Sequence of chain 1.B:
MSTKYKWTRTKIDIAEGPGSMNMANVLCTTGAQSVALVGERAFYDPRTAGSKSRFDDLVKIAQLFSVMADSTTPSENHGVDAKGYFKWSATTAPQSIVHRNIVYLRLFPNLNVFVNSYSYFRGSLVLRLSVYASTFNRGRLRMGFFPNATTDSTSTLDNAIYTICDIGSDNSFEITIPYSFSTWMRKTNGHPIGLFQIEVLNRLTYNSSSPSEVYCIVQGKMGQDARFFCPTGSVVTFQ

Sequence of chain 3.B:
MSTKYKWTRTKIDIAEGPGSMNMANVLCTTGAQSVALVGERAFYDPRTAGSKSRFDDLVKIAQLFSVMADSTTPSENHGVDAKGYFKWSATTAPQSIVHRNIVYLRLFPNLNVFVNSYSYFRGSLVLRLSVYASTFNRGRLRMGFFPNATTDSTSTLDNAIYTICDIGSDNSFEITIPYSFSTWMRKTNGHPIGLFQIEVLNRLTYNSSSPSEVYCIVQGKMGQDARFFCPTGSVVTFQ

Sequence of chain 3.A:
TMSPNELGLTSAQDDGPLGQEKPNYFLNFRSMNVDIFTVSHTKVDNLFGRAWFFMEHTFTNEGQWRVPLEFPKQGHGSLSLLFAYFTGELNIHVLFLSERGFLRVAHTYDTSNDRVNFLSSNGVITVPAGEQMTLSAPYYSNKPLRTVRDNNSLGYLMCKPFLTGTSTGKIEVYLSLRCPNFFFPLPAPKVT

Sequence of chain 5.B:
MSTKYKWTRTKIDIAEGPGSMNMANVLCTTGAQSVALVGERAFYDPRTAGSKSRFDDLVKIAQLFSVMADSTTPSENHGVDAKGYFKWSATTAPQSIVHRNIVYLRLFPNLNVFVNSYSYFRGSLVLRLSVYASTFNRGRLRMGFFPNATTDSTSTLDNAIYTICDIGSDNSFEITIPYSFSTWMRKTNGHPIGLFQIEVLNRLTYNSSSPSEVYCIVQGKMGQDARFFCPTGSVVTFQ

The protein below binds the small molecule below.
Small molecule (SMILES): Nc1nc(=O)c2ncn([C@@H]3O[C@H](CO)[C@@H](O[P](=O)(O)OC[C@H]4O[C@@H](n5ccc(=O)[nH]c5=O)[C@H](O)[C@@H]4O[P](=O)(O)OC[C@H]4O[C@@H](n5ccc(=O)[nH]c5=O)[C@H](O)[C@@H]4O[P](=O)(O)OC[C@H]4O[C@@H](n5ccc(=O)[nH]c5=O)[C@H](O)[C@@H]4O[P](=O)(O)OC[C@H]4O[C@@H](n5ccc(=O)[nH]c5=O)[C@H](O)[C@@H]4O[P](=O)(O)OC[C@H]4O[C@@H](n5ccc(=O)[nH]c5=O)[C@H](O)[C@@H]4O)[C@H]3O)c2[nH]1

Binding-site contacts:
Ligand atom C4 contacts residue ARG68 of chain 3.B at 3.7 Å.
Ligand atom N3 contacts residue ASN205 of chain 3.A at 3.7 Å.
Ligand atom C2' contacts residue ARG55 of chain 3.B at 3.6 Å.
Ligand atom O2' contacts residue THR17 of chain 1.B at 3.3 Å (h-bond).
Ligand atom O6 contacts residue TYR58 of chain 3.B at 3.0 Å (h-bond).
Ligand atom N2 contacts residue ARG55 of chain 3.B at 3.7 Å.
Ligand atom C1' contacts residue ARG55 of chain 3.B at 3.4 Å.
Ligand atom C1' contacts residue TRP21 of chain 1.B at 3.7 Å (hydrophobic).
Ligand atom O4 contacts residue ASN205 of chain 3.A at 3.4 Å (h-bond).
Ligand atom N2 contacts residue THR17 of chain 1.B at 3.8 Å.
Ligand atom O3' contacts residue TYR19 of chain 5.B at 3.0 Å (h-bond).
Ligand atom O4' contacts residue CYS203 of chain 3.A at 3.5 Å (h-bond).
Ligand atom N1 contacts residue TYR58 of chain 3.B at 3.6 Å.
Ligand atom C2 contacts residue TRP21 of chain 1.B at 3.8 Å (hydrophobic).
Ligand atom N1 contacts residue TRP21 of chain 1.B at 3.5 Å.
Ligand atom N2 contacts residue ALA56 of chain 3.B at 3.3 Å (h-bond).
Ligand atom OP1 contacts residue TYR19 of chain 5.B at 3.1 Å (h-bond).
Ligand atom C6 contacts residue TYR58 of chain 3.B at 3.5 Å (hydrophobic).
Ligand atom O4' contacts residue TRP21 of chain 1.B at 3.6 Å.
Ligand atom C5 contacts residue TRP21 of chain 1.B at 3.4 Å (hydrophobic).
Ligand atom N3 contacts residue TRP21 of chain 1.B at 3.8 Å.
Ligand atom O3' contacts residue ARG55 of chain 3.B at 3.6 Å.
Ligand atom P contacts residue ARG202 of chain 3.A at 3.8 Å.
Ligand atom OP1 contacts residue LYS18 of chain 5.B at 3.3 Å (salt-bridge).
Ligand atom O4 contacts residue TRP21 of chain 1.B at 3.6 Å.
Ligand atom O2' contacts residue ARG55 of chain 3.B at 2.7 Å (salt-bridge).
Ligand atom O2 contacts residue TYR58 of chain 3.B at 3.8 Å.
Ligand atom OP2 contacts residue THR17 of chain 1.B at 3.2 Å.
Ligand atom C5' contacts residue ARG202 of chain 3.A at 3.0 Å.
Ligand atom N1 contacts residue ALA56 of chain 3.B at 3.2 Å (h-bond).
Ligand atom C4 contacts residue TRP21 of chain 1.B at 3.7 Å (hydrophobic).
Ligand atom P contacts residue TYR19 of chain 5.B at 3.7 Å.
Ligand atom N3 contacts residue ARG55 of chain 3.B at 3.5 Å (salt-bridge).
Ligand atom O2' contacts residue TYR19 of chain 5.B at 3.4 Å.
Ligand atom OP2 contacts residue MET15 of chain 1.B at 3.5 Å.
Ligand atom C6 contacts residue TRP21 of chain 1.B at 3.3 Å (hydrophobic).
Ligand atom O2 contacts residue ARG55 of chain 3.B at 3.2 Å (salt-bridge).
Ligand atom O4 contacts residue ARG68 of chain 3.B at 3.7 Å.
Ligand atom C2 contacts residue ALA56 of chain 3.B at 3.7 Å (hydrophobic).
Ligand atom OP2 contacts residue ARG202 of chain 3.A at 2.5 Å (salt-bridge).